Sequence of chain 2.A:
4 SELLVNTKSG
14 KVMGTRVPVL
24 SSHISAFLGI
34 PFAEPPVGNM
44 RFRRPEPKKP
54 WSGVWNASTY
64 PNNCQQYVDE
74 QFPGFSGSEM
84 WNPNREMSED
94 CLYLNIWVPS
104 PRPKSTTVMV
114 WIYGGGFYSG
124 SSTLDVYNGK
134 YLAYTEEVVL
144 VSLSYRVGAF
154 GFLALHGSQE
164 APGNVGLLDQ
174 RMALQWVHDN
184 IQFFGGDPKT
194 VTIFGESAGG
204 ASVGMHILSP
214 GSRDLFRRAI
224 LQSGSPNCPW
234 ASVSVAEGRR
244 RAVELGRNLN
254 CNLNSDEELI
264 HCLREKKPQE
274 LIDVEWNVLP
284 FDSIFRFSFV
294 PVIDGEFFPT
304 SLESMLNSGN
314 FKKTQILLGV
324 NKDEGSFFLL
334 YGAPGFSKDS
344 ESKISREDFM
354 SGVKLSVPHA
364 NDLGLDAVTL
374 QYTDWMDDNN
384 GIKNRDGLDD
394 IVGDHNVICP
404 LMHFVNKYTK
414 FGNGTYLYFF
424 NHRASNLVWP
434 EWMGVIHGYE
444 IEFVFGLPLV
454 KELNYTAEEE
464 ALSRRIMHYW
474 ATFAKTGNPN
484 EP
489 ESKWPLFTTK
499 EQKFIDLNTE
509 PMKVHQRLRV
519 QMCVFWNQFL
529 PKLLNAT

The protein below binds the small molecule below.
Small molecule (SMILES): CC(=O)N[C@@H]1[C@@H](O)[C@H](O)[C@@H](CO)O[C@H]1O

Binding-site contacts:
Ligand atom C4 contacts residue ASN59 of chain 2.A at 4.2 Å.
Ligand atom C1 contacts residue ASN59 of chain 2.A at 1.5 Å.
Ligand atom C2 contacts residue ASN59 of chain 2.A at 2.4 Å.
Ligand atom O7 contacts residue ASN59 of chain 2.A at 3.2 Å (h-bond).
Ligand atom C5 contacts residue THR62 of chain 2.A at 4.3 Å.
Ligand atom C5 contacts residue ASN59 of chain 2.A at 3.7 Å.
Ligand atom C1 contacts residue SER61 of chain 2.A at 3.3 Å.
Ligand atom C6 contacts residue THR62 of chain 2.A at 4.0 Å.
Ligand atom N2 contacts residue ASN59 of chain 2.A at 2.8 Å (h-bond).
Ligand atom C3 contacts residue ASN59 of chain 2.A at 3.8 Å.
Ligand atom O5 contacts residue SER61 of chain 2.A at 3.6 Å (h-bond).
Ligand atom C5 contacts residue SER61 of chain 2.A at 3.8 Å.
Ligand atom C7 contacts residue ASN59 of chain 2.A at 3.3 Å.
Ligand atom O5 contacts residue ASN59 of chain 2.A at 2.4 Å (h-bond).